The protein below binds the small molecule below.
Small molecule (SMILES): Nc1ccnc(=O)[nH]1

Sequence of chain 5.A:
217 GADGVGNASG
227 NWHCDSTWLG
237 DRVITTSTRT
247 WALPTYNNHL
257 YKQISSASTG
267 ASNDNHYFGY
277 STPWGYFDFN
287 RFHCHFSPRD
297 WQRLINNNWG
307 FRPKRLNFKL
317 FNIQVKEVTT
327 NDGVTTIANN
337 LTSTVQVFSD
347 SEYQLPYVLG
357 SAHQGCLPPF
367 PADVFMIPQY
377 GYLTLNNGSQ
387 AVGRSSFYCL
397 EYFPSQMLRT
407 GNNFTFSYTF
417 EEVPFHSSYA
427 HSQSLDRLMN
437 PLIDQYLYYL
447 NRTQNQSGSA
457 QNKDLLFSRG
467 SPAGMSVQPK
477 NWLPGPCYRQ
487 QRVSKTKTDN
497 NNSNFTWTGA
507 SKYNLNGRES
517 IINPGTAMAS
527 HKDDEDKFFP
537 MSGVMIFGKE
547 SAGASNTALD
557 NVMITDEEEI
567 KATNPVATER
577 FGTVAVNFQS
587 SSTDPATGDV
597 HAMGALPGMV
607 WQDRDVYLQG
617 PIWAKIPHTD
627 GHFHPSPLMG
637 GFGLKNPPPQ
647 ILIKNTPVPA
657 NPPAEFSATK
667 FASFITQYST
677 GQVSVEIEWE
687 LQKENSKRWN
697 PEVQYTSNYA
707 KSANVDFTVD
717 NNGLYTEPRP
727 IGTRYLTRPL

Sequence of chain 5.H:
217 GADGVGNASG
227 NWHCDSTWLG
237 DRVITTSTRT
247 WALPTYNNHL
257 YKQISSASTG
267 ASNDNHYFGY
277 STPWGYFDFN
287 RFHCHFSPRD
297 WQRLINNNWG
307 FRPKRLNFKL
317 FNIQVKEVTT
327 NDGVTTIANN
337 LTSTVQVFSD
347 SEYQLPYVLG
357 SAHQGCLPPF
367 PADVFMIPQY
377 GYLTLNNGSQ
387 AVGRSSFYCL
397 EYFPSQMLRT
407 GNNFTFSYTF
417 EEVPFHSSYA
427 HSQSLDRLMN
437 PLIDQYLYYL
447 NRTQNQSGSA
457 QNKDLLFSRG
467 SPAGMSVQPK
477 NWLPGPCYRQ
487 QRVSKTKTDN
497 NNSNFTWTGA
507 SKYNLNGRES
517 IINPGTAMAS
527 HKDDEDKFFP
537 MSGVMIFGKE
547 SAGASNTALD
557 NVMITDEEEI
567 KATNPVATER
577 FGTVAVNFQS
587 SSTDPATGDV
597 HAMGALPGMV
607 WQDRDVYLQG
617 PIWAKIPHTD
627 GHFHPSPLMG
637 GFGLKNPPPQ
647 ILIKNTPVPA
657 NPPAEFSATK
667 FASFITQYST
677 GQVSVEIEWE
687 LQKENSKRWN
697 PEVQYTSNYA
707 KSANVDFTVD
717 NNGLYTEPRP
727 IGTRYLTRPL

Binding-site contacts:
Ligand atom O2 contacts residue HIS630 of chain 5.A at 3.5 Å.
Ligand atom O2 contacts residue HIS628 of chain 5.H at 3.4 Å (h-bond).
Ligand atom C2 contacts residue HIS630 of chain 5.A at 3.2 Å.
Ligand atom C2 contacts residue GLY627 of chain 5.H at 4.1 Å.
Ligand atom N4 contacts residue PRO631 of chain 5.A at 4.4 Å.
Ligand atom N4 contacts residue HIS630 of chain 5.A at 3.0 Å.
Ligand atom N4 contacts residue PHE629 of chain 5.A at 4.4 Å.
Ligand atom C5 contacts residue HIS630 of chain 5.A at 4.3 Å.
Ligand atom C2 contacts residue HIS628 of chain 5.H at 3.3 Å.
Ligand atom N3 contacts residue HIS628 of chain 5.H at 4.3 Å.
Ligand atom N1 contacts residue HIS628 of chain 5.H at 2.3 Å (h-bond).
Ligand atom N3 contacts residue HIS630 of chain 5.A at 2.6 Å (h-bond).
Ligand atom N1 contacts residue TRP607 of chain 5.A at 4.5 Å.
Ligand atom C6 contacts residue PHE629 of chain 5.H at 4.0 Å (hydrophobic).
Ligand atom O2 contacts residue ASP626 of chain 5.H at 3.6 Å (salt-bridge).
Ligand atom C4 contacts residue HIS630 of chain 5.A at 3.2 Å.
Ligand atom N1 contacts residue HIS630 of chain 5.A at 4.2 Å.
Ligand atom N1 contacts residue PHE629 of chain 5.H at 4.2 Å.
Ligand atom C4 contacts residue HIS628 of chain 5.H at 4.5 Å.
Ligand atom C5 contacts residue PHE629 of chain 5.A at 4.0 Å (hydrophobic).
Ligand atom C6 contacts residue HIS628 of chain 5.H at 2.7 Å.
Ligand atom O2 contacts residue GLY627 of chain 5.H at 3.4 Å.
Ligand atom C5 contacts residue HIS628 of chain 5.H at 3.9 Å.